Sequence of chain 41.H:
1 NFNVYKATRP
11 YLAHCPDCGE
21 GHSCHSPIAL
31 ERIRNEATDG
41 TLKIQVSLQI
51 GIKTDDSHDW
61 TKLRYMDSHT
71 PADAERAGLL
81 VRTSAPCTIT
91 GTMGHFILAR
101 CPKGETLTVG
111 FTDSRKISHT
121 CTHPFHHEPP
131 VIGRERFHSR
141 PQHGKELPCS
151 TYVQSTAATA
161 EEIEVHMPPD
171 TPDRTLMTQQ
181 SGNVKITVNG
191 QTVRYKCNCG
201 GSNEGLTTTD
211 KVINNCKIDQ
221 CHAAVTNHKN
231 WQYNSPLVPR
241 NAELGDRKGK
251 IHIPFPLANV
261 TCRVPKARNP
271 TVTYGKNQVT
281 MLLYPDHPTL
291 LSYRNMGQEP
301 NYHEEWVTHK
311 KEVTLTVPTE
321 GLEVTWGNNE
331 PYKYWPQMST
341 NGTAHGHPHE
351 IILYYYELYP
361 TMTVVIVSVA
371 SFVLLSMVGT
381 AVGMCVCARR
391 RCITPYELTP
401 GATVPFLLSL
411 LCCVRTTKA

Sequence of chain 41.G:
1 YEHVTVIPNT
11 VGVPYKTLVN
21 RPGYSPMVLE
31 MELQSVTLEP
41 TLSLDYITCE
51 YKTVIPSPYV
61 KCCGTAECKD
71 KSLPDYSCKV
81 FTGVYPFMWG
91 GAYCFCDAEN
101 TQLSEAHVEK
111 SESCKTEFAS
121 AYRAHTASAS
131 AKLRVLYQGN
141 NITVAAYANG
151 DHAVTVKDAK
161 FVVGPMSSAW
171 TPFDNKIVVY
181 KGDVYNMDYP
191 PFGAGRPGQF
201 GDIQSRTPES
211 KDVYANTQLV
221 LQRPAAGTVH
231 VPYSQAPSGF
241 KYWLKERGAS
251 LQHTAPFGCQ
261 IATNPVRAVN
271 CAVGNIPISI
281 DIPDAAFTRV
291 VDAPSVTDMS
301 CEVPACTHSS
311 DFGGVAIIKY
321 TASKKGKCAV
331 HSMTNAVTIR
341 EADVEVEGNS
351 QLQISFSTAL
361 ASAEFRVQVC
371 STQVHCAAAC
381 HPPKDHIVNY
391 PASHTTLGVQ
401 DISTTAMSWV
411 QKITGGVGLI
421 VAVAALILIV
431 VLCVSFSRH

This protein binds this small molecule.
Small molecule (SMILES): CC(=O)N[C@@H]1[C@@H](O)[C@H](O)[C@@H](CO)O[C@H]1O

Binding-site contacts:
Ligand atom C6 contacts residue LYS115 of chain 41.G at 4.1 Å.
Ligand atom C2 contacts residue ASN259 of chain 41.H at 2.4 Å.
Ligand atom C3 contacts residue ASN259 of chain 41.H at 3.8 Å.
Ligand atom O7 contacts residue ASN259 of chain 41.H at 2.9 Å (h-bond).
Ligand atom N2 contacts residue ASN259 of chain 41.H at 2.9 Å (h-bond).
Ligand atom O5 contacts residue ASN259 of chain 41.H at 2.3 Å (h-bond).
Ligand atom C7 contacts residue ASN259 of chain 41.H at 3.1 Å.
Ligand atom C4 contacts residue ASN259 of chain 41.H at 4.2 Å.
Ligand atom C8 contacts residue ASN259 of chain 41.H at 4.4 Å.
Ligand atom O6 contacts residue LYS115 of chain 41.G at 4.2 Å.
Ligand atom O5 contacts residue THR116 of chain 41.G at 3.9 Å.
Ligand atom C1 contacts residue ASN259 of chain 41.H at 1.4 Å.
Ligand atom O6 contacts residue THR116 of chain 41.G at 3.3 Å.
Ligand atom C5 contacts residue ASN259 of chain 41.H at 3.6 Å.
Ligand atom O7 contacts residue LYS181 of chain 41.G at 4.2 Å.
Ligand atom C5 contacts residue THR116 of chain 41.G at 4.5 Å.
Ligand atom C6 contacts residue THR116 of chain 41.G at 3.8 Å.